Binding-site contacts:
Ligand atom N18 contacts residue MET40 of chain 1.A at 3.9 Å.
Ligand atom C06 contacts residue HEM1 of chain 1.C at 3.4 Å.
Ligand atom N01 contacts residue TRP291 of chain 1.A at 2.8 Å (h-bond).
Ligand atom N22 contacts residue GLU296 of chain 1.A at 2.7 Å (salt-bridge).
Ligand atom C06 contacts residue PHE288 of chain 1.A at 3.9 Å (hydrophobic).
Ligand atom C16 contacts residue TRP10 of chain 1.B at 4.0 Å (hydrophobic).
Ligand atom C17 contacts residue MET40 of chain 1.A at 3.9 Å (hydrophobic).
Ligand atom C21 contacts residue HEM1 of chain 1.C at 3.9 Å.
Ligand atom N10 contacts residue HEM1 of chain 1.C at 3.0 Å (h-bond).
Ligand atom C04 contacts residue HEM1 of chain 1.C at 3.1 Å.
Ligand atom C07 contacts residue VAL271 of chain 1.A at 3.2 Å (hydrophobic).
Ligand atom C02 contacts residue TRP291 of chain 1.A at 3.9 Å (hydrophobic).
Ligand atom C07 contacts residue HEM1 of chain 1.C at 3.6 Å.
Ligand atom C03 contacts residue HEM1 of chain 1.C at 2.8 Å.
Ligand atom C06 contacts residue VAL271 of chain 1.A at 3.5 Å (hydrophobic).
Ligand atom C02 contacts residue GLU296 of chain 1.A at 3.5 Å.
Ligand atom C11 contacts residue HEM1 of chain 1.C at 3.3 Å.
Ligand atom C19 contacts residue HIS41 of chain 1.A at 3.8 Å.
Ligand atom C21 contacts residue GLU296 of chain 1.A at 3.5 Å.
Ligand atom C05 contacts residue HEM1 of chain 1.C at 3.7 Å.
Ligand atom C02 contacts residue HEM1 of chain 1.C at 3.7 Å.
Ligand atom C20 contacts residue GLU296 of chain 1.A at 3.5 Å.
Ligand atom C17 contacts residue HIS41 of chain 1.A at 3.3 Å.
Ligand atom N22 contacts residue HEM1 of chain 1.C at 4.0 Å.
Ligand atom C08 contacts residue HEM1 of chain 1.C at 3.7 Å.
Ligand atom C05 contacts residue VAL271 of chain 1.A at 4.0 Å (hydrophobic).
Ligand atom C19 contacts residue MET40 of chain 1.A at 4.0 Å (hydrophobic).
Ligand atom N18 contacts residue HIS41 of chain 1.A at 2.8 Å (h-bond).
Ligand atom C12 contacts residue HEM1 of chain 1.C at 3.4 Å.
Ligand atom C17 contacts residue TRP10 of chain 1.B at 4.0 Å (hydrophobic).
Ligand atom C20 contacts residue VAL271 of chain 1.A at 4.1 Å (hydrophobic).
Ligand atom N01 contacts residue HEM1 of chain 1.C at 3.7 Å.
Ligand atom C08 contacts residue VAL271 of chain 1.A at 3.5 Å (hydrophobic).
Ligand atom N01 contacts residue PRO269 of chain 1.A at 3.7 Å.
Ligand atom C16 contacts residue MET40 of chain 1.A at 4.1 Å (hydrophobic).
Ligand atom C02 contacts residue PRO269 of chain 1.A at 4.1 Å (hydrophobic).
Ligand atom N01 contacts residue GLU296 of chain 1.A at 2.7 Å (salt-bridge).
Ligand atom C20 contacts residue HEM1 of chain 1.C at 3.4 Å.
Ligand atom C09 contacts residue HEM1 of chain 1.C at 3.0 Å.
Ligand atom N01 contacts residue TYR292 of chain 1.A at 3.8 Å.

Sequence of chain 1.A:
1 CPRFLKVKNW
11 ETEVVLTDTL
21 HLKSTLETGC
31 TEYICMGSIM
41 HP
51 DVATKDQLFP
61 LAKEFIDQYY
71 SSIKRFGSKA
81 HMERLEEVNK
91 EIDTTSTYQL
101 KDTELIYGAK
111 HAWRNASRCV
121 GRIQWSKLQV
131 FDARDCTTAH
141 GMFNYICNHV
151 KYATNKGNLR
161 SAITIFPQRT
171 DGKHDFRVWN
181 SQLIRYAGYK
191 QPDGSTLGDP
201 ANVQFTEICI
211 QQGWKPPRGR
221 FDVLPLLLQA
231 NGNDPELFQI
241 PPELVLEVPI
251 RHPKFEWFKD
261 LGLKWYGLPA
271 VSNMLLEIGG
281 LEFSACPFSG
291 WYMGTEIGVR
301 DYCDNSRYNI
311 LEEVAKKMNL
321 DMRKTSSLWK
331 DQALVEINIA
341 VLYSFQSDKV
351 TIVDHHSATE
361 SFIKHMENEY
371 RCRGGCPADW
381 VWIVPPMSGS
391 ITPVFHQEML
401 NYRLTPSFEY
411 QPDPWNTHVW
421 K

The protein below binds the small molecule below.
Small molecule (SMILES): Nc1ccc2ccc(CNCCCc3cccnc3)cc2n1

Sequence of chain 1.B:
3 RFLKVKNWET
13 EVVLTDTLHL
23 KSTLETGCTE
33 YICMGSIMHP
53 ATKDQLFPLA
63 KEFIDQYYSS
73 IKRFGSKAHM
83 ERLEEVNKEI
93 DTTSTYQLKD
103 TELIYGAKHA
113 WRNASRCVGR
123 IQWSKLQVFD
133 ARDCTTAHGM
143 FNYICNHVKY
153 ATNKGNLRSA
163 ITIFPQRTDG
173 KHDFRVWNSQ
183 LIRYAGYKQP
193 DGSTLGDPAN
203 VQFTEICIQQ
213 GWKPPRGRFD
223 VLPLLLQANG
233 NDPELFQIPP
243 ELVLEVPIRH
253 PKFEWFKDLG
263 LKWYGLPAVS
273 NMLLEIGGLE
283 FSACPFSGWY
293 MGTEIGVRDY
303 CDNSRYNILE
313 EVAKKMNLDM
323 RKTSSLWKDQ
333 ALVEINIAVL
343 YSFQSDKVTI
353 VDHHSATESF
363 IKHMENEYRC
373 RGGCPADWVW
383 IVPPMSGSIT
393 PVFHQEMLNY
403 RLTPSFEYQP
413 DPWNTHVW